Sequence of chain 59.A:
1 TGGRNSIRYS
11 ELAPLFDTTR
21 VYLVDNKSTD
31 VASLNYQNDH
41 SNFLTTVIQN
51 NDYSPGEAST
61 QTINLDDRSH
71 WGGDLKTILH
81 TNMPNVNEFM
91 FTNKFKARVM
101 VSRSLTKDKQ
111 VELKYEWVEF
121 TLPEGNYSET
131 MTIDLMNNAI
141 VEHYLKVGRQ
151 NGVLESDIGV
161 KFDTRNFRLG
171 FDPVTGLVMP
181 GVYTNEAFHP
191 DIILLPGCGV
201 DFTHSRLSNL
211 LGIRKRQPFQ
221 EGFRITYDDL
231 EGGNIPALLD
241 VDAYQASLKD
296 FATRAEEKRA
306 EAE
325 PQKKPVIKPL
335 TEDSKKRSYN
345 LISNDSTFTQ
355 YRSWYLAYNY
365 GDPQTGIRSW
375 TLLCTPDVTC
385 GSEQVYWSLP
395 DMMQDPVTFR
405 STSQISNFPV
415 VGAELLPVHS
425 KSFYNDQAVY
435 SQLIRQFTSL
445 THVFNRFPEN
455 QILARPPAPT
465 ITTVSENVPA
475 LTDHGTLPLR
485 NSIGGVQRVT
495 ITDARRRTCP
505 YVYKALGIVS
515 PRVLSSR

Binding-site contacts:
Ligand atom N1 contacts residue ARG224 of chain 59.A at 4.2 Å.
Ligand atom C1 contacts residue ARG224 of chain 59.A at 3.8 Å.
Ligand atom C3 contacts residue ARG224 of chain 59.A at 3.5 Å.
Ligand atom C3 contacts residue TRP117 of chain 59.A at 3.5 Å (hydrophobic).
Ligand atom C3 contacts residue ARG98 of chain 59.A at 3.2 Å.
Ligand atom C2 contacts residue ARG98 of chain 59.A at 3.4 Å.
Ligand atom N1 contacts residue ARG98 of chain 59.A at 4.3 Å.
Ligand atom C1 contacts residue ARG98 of chain 59.A at 3.2 Å.
Ligand atom O1S contacts residue ASP228 of chain 59.A at 3.6 Å.
Ligand atom C14 contacts residue ARG224 of chain 59.A at 4.5 Å.
Ligand atom C16 contacts residue ARG224 of chain 59.A at 4.0 Å.
Ligand atom C15 contacts residue ARG224 of chain 59.A at 3.3 Å.
Ligand atom N1 contacts residue TRP117 of chain 59.A at 4.1 Å.
Ligand atom O3S contacts residue THR226 of chain 59.A at 4.0 Å.
Ligand atom O1S contacts residue THR226 of chain 59.A at 4.3 Å.
Ligand atom C2 contacts residue ARG224 of chain 59.A at 3.8 Å.
Ligand atom O1S contacts residue ARG98 of chain 59.A at 3.6 Å.
Ligand atom C13 contacts residue ARG224 of chain 59.A at 4.1 Å.
Ligand atom C15 contacts residue TRP117 of chain 59.A at 4.2 Å (hydrophobic).
Ligand atom C16 contacts residue TRP117 of chain 59.A at 3.7 Å (hydrophobic).
Ligand atom S1 contacts residue ARG98 of chain 59.A at 4.4 Å.

A small-molecule ligand and the protein it binds are described below.
Small molecule (SMILES): CCCCCCCCCCCC[N+](C)(C)CCCS(=O)(=O)O